Sequence of chain 47.B:
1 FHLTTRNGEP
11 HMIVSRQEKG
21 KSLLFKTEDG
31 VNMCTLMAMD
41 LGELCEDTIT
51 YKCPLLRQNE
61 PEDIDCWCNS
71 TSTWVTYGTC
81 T

This protein binds this small molecule.
Small molecule (SMILES): OC[C@H]1O[C@@H](O)[C@@H](O)[C@@H](O)[C@@H]1O

Binding-site contacts:
Ligand atom C2 contacts residue NAG1 of chain 47.N at 2.9 Å.
Ligand atom O3 contacts residue BMA1 of chain 47.P at 1.1 Å.
Ligand atom C1 contacts residue NAG1 of chain 47.N at 1.7 Å.
Ligand atom O2 contacts residue HIS2 of chain 47.B at 3.4 Å (h-bond).
Ligand atom O2 contacts residue BMA1 of chain 47.P at 3.0 Å (h-bond).
Ligand atom O4 contacts residue BMA1 of chain 47.P at 4.0 Å.
Ligand atom C5 contacts residue NAG1 of chain 47.N at 3.8 Å.
Ligand atom O5 contacts residue NAG1 of chain 47.N at 2.5 Å (h-bond).
Ligand atom C3 contacts residue BMA1 of chain 47.P at 2.5 Å.
Ligand atom C2 contacts residue HIS2 of chain 47.B at 4.5 Å.
Ligand atom C3 contacts residue NAG1 of chain 47.N at 4.1 Å.
Ligand atom C4 contacts residue BMA1 of chain 47.P at 3.6 Å.
Ligand atom C2 contacts residue BMA1 of chain 47.P at 3.2 Å.
Ligand atom O2 contacts residue NAG1 of chain 47.N at 3.4 Å (h-bond).
Ligand atom O6 contacts residue NAG1 of chain 47.N at 4.5 Å.